Sequence of chain 1.A:
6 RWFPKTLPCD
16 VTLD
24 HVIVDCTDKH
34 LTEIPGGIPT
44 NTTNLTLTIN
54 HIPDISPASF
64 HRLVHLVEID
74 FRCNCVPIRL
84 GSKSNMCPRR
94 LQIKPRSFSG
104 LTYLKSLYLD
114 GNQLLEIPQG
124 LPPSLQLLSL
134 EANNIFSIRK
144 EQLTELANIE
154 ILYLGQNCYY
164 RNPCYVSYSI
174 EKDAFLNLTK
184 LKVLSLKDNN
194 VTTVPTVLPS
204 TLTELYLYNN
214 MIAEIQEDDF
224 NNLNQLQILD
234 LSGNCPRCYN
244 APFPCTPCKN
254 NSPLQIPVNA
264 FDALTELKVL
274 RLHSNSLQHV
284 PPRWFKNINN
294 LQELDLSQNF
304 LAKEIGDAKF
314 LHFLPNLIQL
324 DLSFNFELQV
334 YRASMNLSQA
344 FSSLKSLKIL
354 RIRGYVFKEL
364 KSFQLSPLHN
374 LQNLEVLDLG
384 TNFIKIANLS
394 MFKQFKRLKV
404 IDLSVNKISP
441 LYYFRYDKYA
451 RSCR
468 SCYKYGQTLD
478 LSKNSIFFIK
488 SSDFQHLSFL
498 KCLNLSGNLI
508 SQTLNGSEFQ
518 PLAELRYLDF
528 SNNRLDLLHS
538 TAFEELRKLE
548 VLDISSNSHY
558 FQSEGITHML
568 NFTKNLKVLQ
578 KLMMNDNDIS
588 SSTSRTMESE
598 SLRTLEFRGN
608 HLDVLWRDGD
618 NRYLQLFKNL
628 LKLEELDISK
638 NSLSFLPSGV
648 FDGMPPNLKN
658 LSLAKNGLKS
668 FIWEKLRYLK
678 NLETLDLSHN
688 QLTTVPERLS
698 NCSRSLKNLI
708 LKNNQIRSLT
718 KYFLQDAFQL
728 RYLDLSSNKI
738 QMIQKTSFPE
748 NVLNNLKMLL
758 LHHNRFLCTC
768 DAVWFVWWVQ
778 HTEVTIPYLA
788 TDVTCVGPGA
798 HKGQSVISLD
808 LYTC

This small molecule binds to this protein.
Small molecule (SMILES): C=CCn1c(=O)n([C@@H]2O[C@H](CO)[C@@H](O)[C@H]2O)c2nc(N)[nH]c(=O)c21

Binding-site contacts:
Ligand atom N4 contacts residue PHE386 of chain 1.A at 3.8 Å.
Ligand atom C6 contacts residue LEU535 of chain 1.B at 3.7 Å (hydrophobic).
Ligand atom O4 contacts residue LYS410 of chain 1.A at 3.5 Å.
Ligand atom C3 contacts residue LEU535 of chain 1.B at 3.9 Å (hydrophobic).
Ligand atom N3 contacts residue ASP533 of chain 1.B at 3.0 Å (salt-bridge).
Ligand atom C8 contacts residue ASP533 of chain 1.B at 3.8 Å.
Ligand atom N2 contacts residue ASP533 of chain 1.B at 3.0 Å (salt-bridge).
Ligand atom O4 contacts residue PHE386 of chain 1.A at 3.7 Å.
Ligand atom O contacts residue THR564 of chain 1.B at 3.0 Å (h-bond).
Ligand atom N2 contacts residue PHE386 of chain 1.A at 3.4 Å.
Ligand atom O1 contacts residue GLN332 of chain 1.A at 3.6 Å (h-bond).
Ligand atom C8 contacts residue LEU535 of chain 1.B at 3.7 Å (hydrophobic).
Ligand atom C contacts residue GLY562 of chain 1.B at 3.4 Å.
Ligand atom O contacts residue ILE563 of chain 1.B at 3.9 Å.
Ligand atom N3 contacts residue THR564 of chain 1.B at 3.4 Å (h-bond).
Ligand atom O1 contacts residue PHE329 of chain 1.A at 3.3 Å.
Ligand atom C2 contacts residue PHE329 of chain 1.A at 3.8 Å (hydrophobic).
Ligand atom C1 contacts residue PHE329 of chain 1.A at 3.6 Å (hydrophobic).
Ligand atom N2 contacts residue THR510 of chain 1.B at 3.6 Å.
Ligand atom N2 contacts residue LEU535 of chain 1.B at 3.8 Å.
Ligand atom O2 contacts residue LEU535 of chain 1.B at 3.7 Å.
Ligand atom N3 contacts residue LEU535 of chain 1.B at 3.8 Å.
Ligand atom C7 contacts residue PHE386 of chain 1.A at 3.4 Å (hydrophobic).
Ligand atom O3 contacts residue PHE386 of chain 1.A at 3.8 Å.
Ligand atom O contacts residue GLY562 of chain 1.B at 3.8 Å.
Ligand atom C8 contacts residue PHE386 of chain 1.A at 3.5 Å (hydrophobic).
Ligand atom N3 contacts residue ILE563 of chain 1.B at 3.4 Å.
Ligand atom C7 contacts residue LEU535 of chain 1.B at 3.8 Å (hydrophobic).
Ligand atom C12 contacts residue LEU535 of chain 1.B at 3.9 Å (hydrophobic).
Ligand atom C7 contacts residue THR510 of chain 1.B at 3.7 Å.
Ligand atom O4 contacts residue THR510 of chain 1.B at 3.4 Å.
Ligand atom C6 contacts residue PHE386 of chain 1.A at 3.7 Å (hydrophobic).
Ligand atom C contacts residue PHE329 of chain 1.A at 3.9 Å (hydrophobic).
Ligand atom C9 contacts residue LEU535 of chain 1.B at 3.6 Å (hydrophobic).
Ligand atom C11 contacts residue TYR334 of chain 1.A at 3.5 Å (hydrophobic).
Ligand atom N4 contacts residue LEU535 of chain 1.B at 3.5 Å.
Ligand atom C contacts residue THR564 of chain 1.B at 3.4 Å.
Ligand atom O5 contacts residue VAL359 of chain 1.A at 3.3 Å.
Ligand atom O5 contacts residue TYR334 of chain 1.A at 3.5 Å.
Ligand atom C10 contacts residue TYR334 of chain 1.A at 3.4 Å (hydrophobic).

Sequence of chain 1.B:
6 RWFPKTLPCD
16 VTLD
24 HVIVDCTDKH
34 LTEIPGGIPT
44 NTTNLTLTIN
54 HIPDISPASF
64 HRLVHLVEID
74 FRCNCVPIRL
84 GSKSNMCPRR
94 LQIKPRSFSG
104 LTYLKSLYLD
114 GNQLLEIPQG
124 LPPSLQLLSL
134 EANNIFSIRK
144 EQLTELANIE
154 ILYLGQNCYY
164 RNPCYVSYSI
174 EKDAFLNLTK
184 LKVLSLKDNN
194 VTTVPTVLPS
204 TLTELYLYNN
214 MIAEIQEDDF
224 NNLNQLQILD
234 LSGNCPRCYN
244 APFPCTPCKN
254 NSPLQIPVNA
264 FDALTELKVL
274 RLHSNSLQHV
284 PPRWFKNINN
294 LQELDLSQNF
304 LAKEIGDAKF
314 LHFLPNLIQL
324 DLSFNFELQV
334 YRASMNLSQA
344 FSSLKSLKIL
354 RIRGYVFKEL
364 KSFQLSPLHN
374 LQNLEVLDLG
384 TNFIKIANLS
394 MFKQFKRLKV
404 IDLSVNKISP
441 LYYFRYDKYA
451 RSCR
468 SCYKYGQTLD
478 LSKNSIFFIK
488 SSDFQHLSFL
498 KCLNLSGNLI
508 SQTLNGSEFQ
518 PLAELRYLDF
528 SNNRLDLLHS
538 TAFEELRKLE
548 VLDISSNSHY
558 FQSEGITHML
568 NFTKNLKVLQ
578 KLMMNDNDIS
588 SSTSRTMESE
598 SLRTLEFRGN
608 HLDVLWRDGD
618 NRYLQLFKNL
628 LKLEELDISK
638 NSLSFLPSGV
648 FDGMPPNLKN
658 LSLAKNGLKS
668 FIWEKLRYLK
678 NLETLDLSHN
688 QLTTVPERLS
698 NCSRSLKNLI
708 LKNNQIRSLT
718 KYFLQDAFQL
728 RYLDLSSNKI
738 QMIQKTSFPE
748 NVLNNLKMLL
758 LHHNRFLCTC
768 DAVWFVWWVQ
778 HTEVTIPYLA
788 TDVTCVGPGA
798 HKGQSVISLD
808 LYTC